Binding-site contacts:
Ligand atom O7 contacts residue ASN122 of chain 1.A at 3.1 Å.
Ligand atom N2 contacts residue ARG154 of chain 1.A at 3.1 Å.
Ligand atom N2 contacts residue ASN122 of chain 1.A at 2.9 Å (h-bond).
Ligand atom C2 contacts residue ARG154 of chain 1.A at 3.8 Å.
Ligand atom O7 contacts residue ALA123 of chain 1.A at 3.1 Å (h-bond).
Ligand atom C8 contacts residue THR124 of chain 1.A at 3.6 Å.
Ligand atom C7 contacts residue ALA123 of chain 1.A at 4.1 Å (hydrophobic).
Ligand atom C7 contacts residue THR124 of chain 1.A at 3.7 Å.
Ligand atom O6 contacts residue PHE156 of chain 1.A at 3.6 Å.
Ligand atom O7 contacts residue ILE127 of chain 1.A at 3.5 Å.
Ligand atom C7 contacts residue ARG154 of chain 1.A at 3.6 Å.
Ligand atom O5 contacts residue VAL120 of chain 1.A at 3.5 Å.
Ligand atom C3 contacts residue ARG154 of chain 1.A at 3.4 Å.
Ligand atom O7 contacts residue THR153 of chain 1.A at 3.2 Å.
Ligand atom C1 contacts residue ILE127 of chain 1.A at 3.4 Å (hydrophobic).
Ligand atom C7 contacts residue ILE127 of chain 1.A at 3.9 Å (hydrophobic).
Ligand atom O7 contacts residue VAL170 of chain 1.A at 3.9 Å.
Ligand atom O4 contacts residue ILE127 of chain 1.A at 4.1 Å.
Ligand atom C1 contacts residue ASN122 of chain 1.A at 1.4 Å.
Ligand atom O4 contacts residue ASN122 of chain 1.A at 4.0 Å.
Ligand atom C7 contacts residue ASN122 of chain 1.A at 3.2 Å.
Ligand atom O5 contacts residue ARG154 of chain 1.A at 3.8 Å.
Ligand atom N2 contacts residue ILE127 of chain 1.A at 4.0 Å.
Ligand atom O4 contacts residue ARG154 of chain 1.A at 3.9 Å.
Ligand atom O5 contacts residue ASN122 of chain 1.A at 2.5 Å (h-bond).
Ligand atom O6 contacts residue ARG154 of chain 1.A at 4.0 Å.
Ligand atom C3 contacts residue ASN122 of chain 1.A at 3.8 Å.
Ligand atom O5 contacts residue ILE127 of chain 1.A at 3.3 Å.
Ligand atom C4 contacts residue ASN122 of chain 1.A at 4.0 Å.
Ligand atom C6 contacts residue VAL120 of chain 1.A at 3.6 Å (hydrophobic).
Ligand atom C5 contacts residue ASN122 of chain 1.A at 3.7 Å.
Ligand atom C8 contacts residue ALA123 of chain 1.A at 4.1 Å (hydrophobic).
Ligand atom O3 contacts residue ARG154 of chain 1.A at 3.1 Å.
Ligand atom C8 contacts residue ARG154 of chain 1.A at 3.2 Å.
Ligand atom C6 contacts residue PHE156 of chain 1.A at 3.8 Å (hydrophobic).
Ligand atom C2 contacts residue ASN122 of chain 1.A at 2.5 Å.
Ligand atom O7 contacts residue THR124 of chain 1.A at 3.9 Å.
Ligand atom O7 contacts residue ASN125 of chain 1.A at 3.3 Å (h-bond).
Ligand atom N2 contacts residue THR124 of chain 1.A at 3.9 Å.
Ligand atom C5 contacts residue ILE127 of chain 1.A at 3.9 Å (hydrophobic).

A small-molecule ligand and the protein it binds are described below.
Small molecule (SMILES): CC(=O)N[C@H]1[C@H](O[C@H]2[C@H](O)[C@@H](NC(C)=O)CO[C@@H]2CO)O[C@H](CO)[C@@H](O)[C@@H]1O

Sequence of chain 1.A:
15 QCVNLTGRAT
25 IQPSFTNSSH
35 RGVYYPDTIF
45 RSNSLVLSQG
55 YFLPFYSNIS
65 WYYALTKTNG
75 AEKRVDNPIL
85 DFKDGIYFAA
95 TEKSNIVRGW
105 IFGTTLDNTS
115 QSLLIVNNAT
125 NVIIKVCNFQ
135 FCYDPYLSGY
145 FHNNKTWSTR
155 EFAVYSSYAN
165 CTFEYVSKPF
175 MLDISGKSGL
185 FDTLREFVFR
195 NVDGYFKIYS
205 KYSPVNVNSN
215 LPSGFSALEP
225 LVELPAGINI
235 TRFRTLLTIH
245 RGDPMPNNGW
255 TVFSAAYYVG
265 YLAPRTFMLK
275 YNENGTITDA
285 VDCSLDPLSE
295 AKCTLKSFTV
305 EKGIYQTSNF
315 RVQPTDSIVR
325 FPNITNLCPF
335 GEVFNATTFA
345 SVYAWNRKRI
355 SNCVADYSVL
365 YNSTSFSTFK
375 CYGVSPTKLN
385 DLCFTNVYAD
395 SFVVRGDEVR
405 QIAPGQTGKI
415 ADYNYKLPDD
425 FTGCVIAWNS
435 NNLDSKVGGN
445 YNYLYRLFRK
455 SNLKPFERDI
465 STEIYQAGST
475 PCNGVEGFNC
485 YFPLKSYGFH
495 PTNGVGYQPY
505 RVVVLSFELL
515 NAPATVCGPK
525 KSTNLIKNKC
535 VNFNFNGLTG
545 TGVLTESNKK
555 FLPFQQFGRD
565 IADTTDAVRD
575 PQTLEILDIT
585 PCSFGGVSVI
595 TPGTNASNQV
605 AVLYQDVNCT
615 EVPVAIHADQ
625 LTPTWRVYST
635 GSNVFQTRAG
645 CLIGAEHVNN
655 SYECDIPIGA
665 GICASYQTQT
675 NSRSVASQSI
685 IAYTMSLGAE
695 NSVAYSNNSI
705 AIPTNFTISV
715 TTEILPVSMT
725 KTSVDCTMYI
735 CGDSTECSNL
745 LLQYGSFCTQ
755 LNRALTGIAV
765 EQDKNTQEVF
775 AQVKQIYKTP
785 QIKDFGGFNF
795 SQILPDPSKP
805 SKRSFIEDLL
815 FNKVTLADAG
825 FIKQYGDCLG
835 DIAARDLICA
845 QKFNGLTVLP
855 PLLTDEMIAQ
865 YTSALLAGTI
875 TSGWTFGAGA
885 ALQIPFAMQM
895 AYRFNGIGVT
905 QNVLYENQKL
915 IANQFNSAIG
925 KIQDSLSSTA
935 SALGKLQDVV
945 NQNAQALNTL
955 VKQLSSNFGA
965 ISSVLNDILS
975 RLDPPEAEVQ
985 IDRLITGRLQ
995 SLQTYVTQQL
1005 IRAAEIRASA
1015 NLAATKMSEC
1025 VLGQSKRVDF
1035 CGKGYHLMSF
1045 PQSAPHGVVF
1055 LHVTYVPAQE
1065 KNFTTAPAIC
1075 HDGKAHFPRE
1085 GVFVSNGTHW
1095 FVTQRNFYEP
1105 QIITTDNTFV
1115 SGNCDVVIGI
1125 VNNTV